Sequence of chain 22.C:
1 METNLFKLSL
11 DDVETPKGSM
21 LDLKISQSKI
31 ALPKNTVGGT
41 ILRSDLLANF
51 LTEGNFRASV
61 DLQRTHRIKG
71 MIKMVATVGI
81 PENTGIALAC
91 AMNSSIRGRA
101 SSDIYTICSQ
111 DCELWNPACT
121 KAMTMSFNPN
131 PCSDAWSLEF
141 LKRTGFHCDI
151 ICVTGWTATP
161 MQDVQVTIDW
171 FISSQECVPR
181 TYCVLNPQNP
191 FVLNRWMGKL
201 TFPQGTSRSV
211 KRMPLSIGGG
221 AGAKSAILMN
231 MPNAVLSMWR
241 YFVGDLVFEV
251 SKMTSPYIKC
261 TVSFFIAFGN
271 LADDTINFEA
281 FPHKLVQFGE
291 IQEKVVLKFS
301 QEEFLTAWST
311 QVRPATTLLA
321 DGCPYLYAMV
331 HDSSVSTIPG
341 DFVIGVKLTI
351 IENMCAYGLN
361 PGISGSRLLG

This small molecule binds to this protein.
Small molecule (SMILES): Nc1ccn([C@@H]2O[C@H](CO[P](=O)(O)O[C@H]3[C@@H](O)[C@H](n4ccc(=O)[nH]c4=O)O[C@@H]3CO[P](=O)(O)O[C@H]3[C@@H](O)[C@H](n4ccc(N)nc4=O)O[C@@H]3CO[P](=O)(O)O[C@H]3[C@@H](O)[C@H](n4ccc(=O)[nH]c4=O)O[C@@H]3CO[P](=O)(O)O[C@H]3[C@@H](O)[C@H](n4cnc5c(=O)nc(N)[nH]c54)O[C@@H]3CO[P](=O)(O)O[C@H]3[C@@H](O)[C@H](n4cnc5c(N)ncnc54)O[C@@H]3CO)[C@@H](O)[C@H]2O)c(=O)n1

Sequence of chain 1.C:
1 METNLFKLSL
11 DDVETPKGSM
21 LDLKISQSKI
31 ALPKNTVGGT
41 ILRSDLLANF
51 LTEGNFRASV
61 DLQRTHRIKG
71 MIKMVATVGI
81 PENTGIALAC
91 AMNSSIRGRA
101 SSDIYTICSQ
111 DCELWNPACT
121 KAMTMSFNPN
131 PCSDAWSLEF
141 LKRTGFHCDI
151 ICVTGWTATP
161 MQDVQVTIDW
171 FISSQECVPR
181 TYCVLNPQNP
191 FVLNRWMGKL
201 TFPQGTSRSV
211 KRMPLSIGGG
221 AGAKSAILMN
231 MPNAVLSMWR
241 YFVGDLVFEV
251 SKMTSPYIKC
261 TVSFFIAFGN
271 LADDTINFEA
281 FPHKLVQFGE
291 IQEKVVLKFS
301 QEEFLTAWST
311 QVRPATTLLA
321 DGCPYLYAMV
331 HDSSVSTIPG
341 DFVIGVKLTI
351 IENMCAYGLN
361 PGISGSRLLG

Binding-site contacts:
Ligand atom OP1 contacts residue SER126 of chain 1.C at 2.8 Å (h-bond).
Ligand atom N6 contacts residue THR349 of chain 1.C at 3.9 Å.
Ligand atom O5' contacts residue LYS7 of chain 22.C at 3.4 Å (salt-bridge).
Ligand atom C4' contacts residue GLU2 of chain 22.C at 3.5 Å.
Ligand atom C4' contacts residue THR124 of chain 1.C at 3.6 Å.
Ligand atom O3' contacts residue GLU2 of chain 22.C at 3.6 Å.
Ligand atom OP1 contacts residue ASN4 of chain 22.C at 3.5 Å.
Ligand atom C6 contacts residue ILE350 of chain 1.C at 3.8 Å (hydrophobic).
Ligand atom P contacts residue THR3 of chain 22.C at 3.9 Å.
Ligand atom OP1 contacts residue LYS7 of chain 22.C at 3.4 Å (salt-bridge).
Ligand atom C1' contacts residue ARG180 of chain 1.C at 3.7 Å.
Ligand atom C4' contacts residue MET1 of chain 22.C at 3.9 Å (hydrophobic).
Ligand atom O2' contacts residue MET125 of chain 1.C at 3.6 Å.
Ligand atom O2' contacts residue ARG180 of chain 1.C at 3.9 Å.
Ligand atom C5' contacts residue THR124 of chain 1.C at 3.5 Å.
Ligand atom C5' contacts residue SER126 of chain 1.C at 3.9 Å.
Ligand atom N6 contacts residue ILE350 of chain 1.C at 4.0 Å.
Ligand atom OP1 contacts residue THR124 of chain 1.C at 3.8 Å.
Ligand atom C4' contacts residue SER126 of chain 1.C at 3.4 Å.
Ligand atom O4' contacts residue PRO190 of chain 1.C at 3.2 Å.
Ligand atom O4' contacts residue MET1 of chain 22.C at 3.7 Å.
Ligand atom C5 contacts residue ILE350 of chain 1.C at 3.6 Å (hydrophobic).
Ligand atom C5' contacts residue GLU2 of chain 22.C at 3.2 Å.
Ligand atom C2 contacts residue ARG180 of chain 1.C at 3.6 Å.
Ligand atom N7 contacts residue ILE350 of chain 1.C at 3.8 Å.
Ligand atom O3' contacts residue THR3 of chain 22.C at 3.8 Å.
Ligand atom N3 contacts residue ARG180 of chain 1.C at 4.0 Å.
Ligand atom P contacts residue SER126 of chain 1.C at 3.7 Å.
Ligand atom OP2 contacts residue LYS7 of chain 22.C at 2.6 Å (salt-bridge).
Ligand atom C2 contacts residue VAL192 of chain 1.C at 3.7 Å (hydrophobic).
Ligand atom N3 contacts residue VAL192 of chain 1.C at 3.4 Å.
Ligand atom P contacts residue LYS7 of chain 22.C at 3.2 Å.
Ligand atom O4' contacts residue ARG180 of chain 1.C at 4.0 Å.
Ligand atom O2' contacts residue SER126 of chain 1.C at 3.6 Å (h-bond).
Ligand atom O3' contacts residue SER126 of chain 1.C at 3.3 Å.
Ligand atom C1' contacts residue PRO190 of chain 1.C at 3.9 Å (hydrophobic).
Ligand atom O2' contacts residue MET1 of chain 22.C at 3.2 Å (h-bond).
Ligand atom OP1 contacts residue THR124 of chain 1.C at 4.0 Å.
Ligand atom C4 contacts residue VAL192 of chain 1.C at 3.9 Å (hydrophobic).
Ligand atom OP1 contacts residue THR3 of chain 22.C at 2.9 Å (h-bond).